Sequence of chain 1.C:
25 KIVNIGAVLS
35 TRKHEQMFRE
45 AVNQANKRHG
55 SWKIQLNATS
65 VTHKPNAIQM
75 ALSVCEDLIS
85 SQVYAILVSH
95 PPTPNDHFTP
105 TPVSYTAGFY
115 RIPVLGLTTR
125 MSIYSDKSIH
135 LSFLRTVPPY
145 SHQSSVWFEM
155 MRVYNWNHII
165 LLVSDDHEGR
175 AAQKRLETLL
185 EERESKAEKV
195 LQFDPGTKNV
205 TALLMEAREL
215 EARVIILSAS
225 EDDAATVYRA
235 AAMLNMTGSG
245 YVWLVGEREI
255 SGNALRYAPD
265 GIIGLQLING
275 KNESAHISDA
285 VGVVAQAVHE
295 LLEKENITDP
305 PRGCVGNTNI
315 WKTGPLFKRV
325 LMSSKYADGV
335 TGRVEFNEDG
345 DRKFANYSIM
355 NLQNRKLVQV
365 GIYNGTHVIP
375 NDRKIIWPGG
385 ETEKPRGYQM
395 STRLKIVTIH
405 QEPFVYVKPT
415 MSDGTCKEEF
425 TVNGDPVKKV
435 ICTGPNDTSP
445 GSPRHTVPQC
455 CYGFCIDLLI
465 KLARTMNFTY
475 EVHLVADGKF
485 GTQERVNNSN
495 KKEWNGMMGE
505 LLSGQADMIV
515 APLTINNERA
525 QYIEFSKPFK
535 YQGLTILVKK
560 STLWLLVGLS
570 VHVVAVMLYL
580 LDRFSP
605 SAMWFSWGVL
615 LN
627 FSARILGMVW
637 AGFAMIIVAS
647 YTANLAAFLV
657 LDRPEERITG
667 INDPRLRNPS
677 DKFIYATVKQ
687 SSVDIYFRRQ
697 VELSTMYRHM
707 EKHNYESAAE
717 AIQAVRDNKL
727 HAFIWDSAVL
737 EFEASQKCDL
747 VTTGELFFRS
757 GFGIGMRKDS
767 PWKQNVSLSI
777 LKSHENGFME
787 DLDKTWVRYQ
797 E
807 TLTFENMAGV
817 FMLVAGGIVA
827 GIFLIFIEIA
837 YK

The small molecule below binds the protein below.
Small molecule (SMILES): CC(=O)N[C@@H]1[C@@H](O)[C@H](O)[C@@H](CO)O[C@H]1O

Binding-site contacts:
Ligand atom C3 contacts residue ASN61 of chain 1.C at 3.8 Å.
Ligand atom C7 contacts residue ASN61 of chain 1.C at 4.2 Å.
Ligand atom O6 contacts residue THR63 of chain 1.C at 2.8 Å (h-bond).
Ligand atom O5 contacts residue ASN61 of chain 1.C at 2.4 Å (h-bond).
Ligand atom C5 contacts residue ALA62 of chain 1.C at 4.2 Å (hydrophobic).
Ligand atom O6 contacts residue ALA62 of chain 1.C at 3.4 Å (h-bond).
Ligand atom C5 contacts residue ASN61 of chain 1.C at 3.7 Å.
Ligand atom O5 contacts residue ALA62 of chain 1.C at 3.6 Å (h-bond).
Ligand atom C2 contacts residue ASN61 of chain 1.C at 2.5 Å.
Ligand atom N2 contacts residue ASN61 of chain 1.C at 2.9 Å (h-bond).
Ligand atom C1 contacts residue ASN61 of chain 1.C at 1.4 Å.
Ligand atom C5 contacts residue THR63 of chain 1.C at 4.3 Å.
Ligand atom C6 contacts residue ALA62 of chain 1.C at 3.5 Å (hydrophobic).
Ligand atom C6 contacts residue THR63 of chain 1.C at 4.0 Å.
Ligand atom O5 contacts residue THR63 of chain 1.C at 3.6 Å.
Ligand atom C4 contacts residue ASN61 of chain 1.C at 4.3 Å.